Binding-site contacts:
Ligand atom C contacts residue GLY98 of chain 1.A at 3.7 Å.
Ligand atom CB contacts residue GLU142 of chain 1.A at 3.5 Å.
Ligand atom CA contacts residue ALA1 of chain 1.J at 2.4 Å (hydrophobic).
Ligand atom CA contacts residue GLY98 of chain 1.A at 3.7 Å.
Ligand atom CB contacts residue VAL45 of chain 1.A at 4.0 Å (hydrophobic).
Ligand atom CB contacts residue GLY98 of chain 1.A at 4.2 Å.
Ligand atom N contacts residue CD1 of chain 1.C at 4.0 Å.
Ligand atom CE contacts residue ALA1 of chain 1.J at 4.1 Å (hydrophobic).
Ligand atom N contacts residue LEU47 of chain 1.A at 4.3 Å.
Ligand atom C contacts residue GLY46 of chain 1.A at 4.4 Å.
Ligand atom CE contacts residue TYR69 of chain 1.A at 3.9 Å (hydrophobic).
Ligand atom C contacts residue ALA1 of chain 1.J at 1.3 Å (hydrophobic).
Ligand atom CB contacts residue HIS141 of chain 1.A at 3.7 Å.
Ligand atom C contacts residue VAL45 of chain 1.A at 4.0 Å (hydrophobic).
Ligand atom O contacts residue ALA1 of chain 1.J at 2.2 Å (h-bond).
Ligand atom O contacts residue GLY44 of chain 1.A at 3.6 Å.
Ligand atom CB contacts residue ALA1 of chain 1.J at 3.3 Å (hydrophobic).
Ligand atom CA contacts residue HIS141 of chain 1.A at 3.5 Å.
Ligand atom CE contacts residue VAL138 of chain 1.A at 4.1 Å (hydrophobic).
Ligand atom CE contacts residue TRP96 of chain 1.A at 4.2 Å (hydrophobic).
Ligand atom SD contacts residue VAL138 of chain 1.A at 4.1 Å.
Ligand atom SD contacts residue GLU97 of chain 1.A at 3.9 Å.
Ligand atom CE contacts residue VAL45 of chain 1.A at 4.4 Å (hydrophobic).
Ligand atom CA contacts residue CD1 of chain 1.C at 4.1 Å.
Ligand atom N contacts residue HIS141 of chain 1.A at 3.9 Å.
Ligand atom CG contacts residue ALA1 of chain 1.J at 3.4 Å (hydrophobic).
Ligand atom N contacts residue ALA1 of chain 1.J at 3.6 Å (h-bond).
Ligand atom N contacts residue GLY46 of chain 1.A at 3.0 Å (h-bond).
Ligand atom O contacts residue VAL45 of chain 1.A at 2.9 Å (h-bond).
Ligand atom CA contacts residue GLY46 of chain 1.A at 4.2 Å.
Ligand atom N contacts residue GLU142 of chain 1.A at 2.6 Å (salt-bridge).
Ligand atom O contacts residue GLY46 of chain 1.A at 3.6 Å (h-bond).
Ligand atom SD contacts residue HIS141 of chain 1.A at 3.9 Å.
Ligand atom CE contacts residue PHE134 of chain 1.A at 3.5 Å (hydrophobic).
Ligand atom CG contacts residue GLY98 of chain 1.A at 3.6 Å.
Ligand atom CG contacts residue HIS141 of chain 1.A at 3.5 Å.
Ligand atom CA contacts residue GLU142 of chain 1.A at 3.6 Å.
Ligand atom CE contacts residue ARG137 of chain 1.A at 4.1 Å.
Ligand atom CE contacts residue GLU97 of chain 1.A at 4.4 Å.
Ligand atom SD contacts residue ARG137 of chain 1.A at 4.0 Å.

Sequence of chain 1.A:
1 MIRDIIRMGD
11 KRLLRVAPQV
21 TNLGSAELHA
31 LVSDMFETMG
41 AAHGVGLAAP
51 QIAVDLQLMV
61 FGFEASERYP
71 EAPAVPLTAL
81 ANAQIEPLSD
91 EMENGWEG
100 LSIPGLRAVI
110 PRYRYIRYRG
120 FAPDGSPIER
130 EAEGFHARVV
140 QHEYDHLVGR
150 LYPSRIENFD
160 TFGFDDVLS

This small molecule binds to this protein.
Small molecule (SMILES): CSCC[C@H](N)C(=O)O